Sequence of chain 1.A:
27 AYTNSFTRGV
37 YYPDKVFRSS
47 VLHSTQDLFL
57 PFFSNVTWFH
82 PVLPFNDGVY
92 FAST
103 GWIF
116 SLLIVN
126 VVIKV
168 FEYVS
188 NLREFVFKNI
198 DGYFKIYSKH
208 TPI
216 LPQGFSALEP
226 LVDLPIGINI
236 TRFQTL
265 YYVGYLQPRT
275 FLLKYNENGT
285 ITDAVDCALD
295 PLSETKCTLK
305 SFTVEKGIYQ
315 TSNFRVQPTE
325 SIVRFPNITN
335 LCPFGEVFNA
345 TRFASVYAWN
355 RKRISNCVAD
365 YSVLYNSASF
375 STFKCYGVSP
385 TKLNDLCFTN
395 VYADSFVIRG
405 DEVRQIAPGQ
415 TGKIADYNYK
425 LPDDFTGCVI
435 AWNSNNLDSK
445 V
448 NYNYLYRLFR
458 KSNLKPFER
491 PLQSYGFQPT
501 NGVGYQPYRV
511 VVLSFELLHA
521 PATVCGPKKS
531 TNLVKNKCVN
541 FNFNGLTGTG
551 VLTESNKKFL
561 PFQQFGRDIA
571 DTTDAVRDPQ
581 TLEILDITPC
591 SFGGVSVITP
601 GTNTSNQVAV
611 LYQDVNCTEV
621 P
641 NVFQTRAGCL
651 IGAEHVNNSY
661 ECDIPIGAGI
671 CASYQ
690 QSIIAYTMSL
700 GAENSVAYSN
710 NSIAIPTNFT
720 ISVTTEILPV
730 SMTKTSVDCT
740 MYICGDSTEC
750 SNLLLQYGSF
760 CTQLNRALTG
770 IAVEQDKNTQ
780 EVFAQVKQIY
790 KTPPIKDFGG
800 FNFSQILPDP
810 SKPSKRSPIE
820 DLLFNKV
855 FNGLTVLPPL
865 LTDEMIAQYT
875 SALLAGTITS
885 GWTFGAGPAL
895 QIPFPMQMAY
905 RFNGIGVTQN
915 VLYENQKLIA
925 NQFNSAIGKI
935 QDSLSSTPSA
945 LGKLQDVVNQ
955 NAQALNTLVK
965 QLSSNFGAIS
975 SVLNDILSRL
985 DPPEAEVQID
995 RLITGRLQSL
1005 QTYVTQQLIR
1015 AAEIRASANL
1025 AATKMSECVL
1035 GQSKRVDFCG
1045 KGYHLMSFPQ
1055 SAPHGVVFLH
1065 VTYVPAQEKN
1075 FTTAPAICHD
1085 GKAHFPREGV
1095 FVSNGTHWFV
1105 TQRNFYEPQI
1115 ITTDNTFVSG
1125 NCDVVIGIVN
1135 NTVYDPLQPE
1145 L

Sequence of chain 1.G:
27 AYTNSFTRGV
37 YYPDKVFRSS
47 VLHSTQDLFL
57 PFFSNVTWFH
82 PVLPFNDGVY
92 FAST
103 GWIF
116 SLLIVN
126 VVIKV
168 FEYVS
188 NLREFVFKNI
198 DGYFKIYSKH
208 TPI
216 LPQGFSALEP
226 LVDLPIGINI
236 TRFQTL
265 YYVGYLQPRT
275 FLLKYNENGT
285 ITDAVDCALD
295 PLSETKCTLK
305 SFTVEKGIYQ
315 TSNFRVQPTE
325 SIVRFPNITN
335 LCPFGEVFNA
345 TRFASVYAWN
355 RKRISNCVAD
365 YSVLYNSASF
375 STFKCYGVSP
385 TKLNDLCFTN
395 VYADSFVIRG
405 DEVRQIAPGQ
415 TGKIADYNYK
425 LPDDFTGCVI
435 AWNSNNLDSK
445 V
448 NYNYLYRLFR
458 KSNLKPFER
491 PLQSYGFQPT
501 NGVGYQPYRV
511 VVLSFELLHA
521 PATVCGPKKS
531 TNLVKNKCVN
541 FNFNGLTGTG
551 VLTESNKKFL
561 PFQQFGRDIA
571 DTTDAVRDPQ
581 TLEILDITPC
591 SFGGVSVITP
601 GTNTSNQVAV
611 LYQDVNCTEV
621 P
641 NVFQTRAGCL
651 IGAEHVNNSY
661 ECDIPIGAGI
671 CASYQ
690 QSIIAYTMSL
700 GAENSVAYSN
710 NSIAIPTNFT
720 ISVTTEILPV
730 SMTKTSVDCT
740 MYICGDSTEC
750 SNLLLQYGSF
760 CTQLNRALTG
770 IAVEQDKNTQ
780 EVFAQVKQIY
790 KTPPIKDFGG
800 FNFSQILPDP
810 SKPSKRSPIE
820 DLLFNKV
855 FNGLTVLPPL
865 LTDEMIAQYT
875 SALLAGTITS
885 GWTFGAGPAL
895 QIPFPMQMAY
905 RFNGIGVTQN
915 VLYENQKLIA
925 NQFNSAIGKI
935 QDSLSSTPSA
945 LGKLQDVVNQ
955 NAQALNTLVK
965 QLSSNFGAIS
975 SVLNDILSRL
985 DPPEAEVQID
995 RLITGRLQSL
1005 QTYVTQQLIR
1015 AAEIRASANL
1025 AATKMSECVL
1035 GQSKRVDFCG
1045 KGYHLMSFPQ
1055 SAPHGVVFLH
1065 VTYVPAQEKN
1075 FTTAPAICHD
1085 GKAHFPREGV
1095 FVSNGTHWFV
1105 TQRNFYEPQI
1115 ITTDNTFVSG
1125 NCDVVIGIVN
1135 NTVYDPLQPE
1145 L

The small molecule below binds the protein below.
Small molecule (SMILES): CC(=O)N[C@@H]1[C@@H](O)[C@H](O)[C@@H](CO)O[C@H]1O

Binding-site contacts:
Ligand atom C7 contacts residue ASN280 of chain 1.G at 4.2 Å.
Ligand atom C8 contacts residue ASN280 of chain 1.G at 3.6 Å.
Ligand atom C6 contacts residue LYS558 of chain 1.A at 3.8 Å.
Ligand atom C3 contacts residue ASN282 of chain 1.G at 3.9 Å.
Ligand atom C7 contacts residue ASN282 of chain 1.G at 3.7 Å.
Ligand atom O5 contacts residue LYS558 of chain 1.A at 4.3 Å.
Ligand atom C4 contacts residue ASN282 of chain 1.G at 4.3 Å.
Ligand atom C1 contacts residue ASN282 of chain 1.G at 1.5 Å.
Ligand atom O5 contacts residue ASN282 of chain 1.G at 2.4 Å (h-bond).
Ligand atom C5 contacts residue ASN282 of chain 1.G at 3.8 Å.
Ligand atom N2 contacts residue ASN282 of chain 1.G at 2.9 Å (h-bond).
Ligand atom O7 contacts residue ASN282 of chain 1.G at 4.2 Å.
Ligand atom O6 contacts residue LYS558 of chain 1.A at 2.9 Å (salt-bridge).
Ligand atom C2 contacts residue ASN282 of chain 1.G at 2.5 Å.